Binding-site contacts:
Ligand atom C4 contacts residue ASN414 of chain 1.J at 4.3 Å.
Ligand atom C1 contacts residue ASN414 of chain 1.J at 1.4 Å.
Ligand atom C8 contacts residue ASN414 of chain 1.J at 4.2 Å.
Ligand atom O7 contacts residue ASN414 of chain 1.J at 3.1 Å (h-bond).
Ligand atom C3 contacts residue ASN414 of chain 1.J at 3.8 Å.
Ligand atom N2 contacts residue ASN414 of chain 1.J at 2.9 Å (h-bond).
Ligand atom C2 contacts residue ASN414 of chain 1.J at 2.5 Å.
Ligand atom O7 contacts residue ASP413 of chain 1.J at 3.5 Å (salt-bridge).
Ligand atom C7 contacts residue ASP413 of chain 1.J at 4.2 Å.
Ligand atom C8 contacts residue ASP413 of chain 1.J at 4.0 Å.
Ligand atom C8 contacts residue GLU412 of chain 1.J at 3.5 Å.
Ligand atom O5 contacts residue ASN414 of chain 1.J at 2.4 Å (h-bond).
Ligand atom C7 contacts residue ASN414 of chain 1.J at 3.3 Å.
Ligand atom C5 contacts residue ASN414 of chain 1.J at 3.7 Å.

The small molecule below binds the protein below.
Small molecule (SMILES): CC(=O)N[C@@H]1[C@@H](O)[C@H](O)[C@@H](CO)O[C@H]1O

Sequence of chain 1.J:
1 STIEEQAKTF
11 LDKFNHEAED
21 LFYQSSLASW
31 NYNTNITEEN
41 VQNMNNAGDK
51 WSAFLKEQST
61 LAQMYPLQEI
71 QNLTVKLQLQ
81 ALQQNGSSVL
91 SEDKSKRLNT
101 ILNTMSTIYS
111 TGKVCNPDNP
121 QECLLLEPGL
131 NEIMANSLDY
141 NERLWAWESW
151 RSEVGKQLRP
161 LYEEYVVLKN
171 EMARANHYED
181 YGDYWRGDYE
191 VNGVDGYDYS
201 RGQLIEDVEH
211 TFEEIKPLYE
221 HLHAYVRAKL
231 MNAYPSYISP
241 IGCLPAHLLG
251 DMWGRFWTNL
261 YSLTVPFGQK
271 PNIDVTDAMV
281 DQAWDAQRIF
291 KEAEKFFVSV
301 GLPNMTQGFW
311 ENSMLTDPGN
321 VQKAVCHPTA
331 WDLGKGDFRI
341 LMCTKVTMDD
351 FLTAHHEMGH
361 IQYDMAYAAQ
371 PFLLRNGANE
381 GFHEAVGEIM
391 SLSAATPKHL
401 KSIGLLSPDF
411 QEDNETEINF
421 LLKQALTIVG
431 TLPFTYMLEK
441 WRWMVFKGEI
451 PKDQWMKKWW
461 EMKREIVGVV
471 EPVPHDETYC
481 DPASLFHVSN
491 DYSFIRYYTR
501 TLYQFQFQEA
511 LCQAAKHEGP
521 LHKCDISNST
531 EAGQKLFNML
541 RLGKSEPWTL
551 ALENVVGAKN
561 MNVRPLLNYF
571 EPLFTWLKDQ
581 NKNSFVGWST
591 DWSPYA